Binding-site contacts:
Ligand atom N2 contacts residue ASN212 of chain 3.H at 2.9 Å (h-bond).
Ligand atom N2 contacts residue ILE211 of chain 3.H at 4.5 Å.
Ligand atom O6 contacts residue ASN212 of chain 3.H at 4.3 Å.
Ligand atom C1 contacts residue ASN212 of chain 3.H at 1.4 Å.
Ligand atom C1 contacts residue ILE211 of chain 3.H at 4.3 Å (hydrophobic).
Ligand atom C4 contacts residue ASN212 of chain 3.H at 4.2 Å.
Ligand atom C5 contacts residue ASN212 of chain 3.H at 3.7 Å.
Ligand atom C3 contacts residue ASN212 of chain 3.H at 3.8 Å.
Ligand atom O5 contacts residue ASN212 of chain 3.H at 2.4 Å (h-bond).
Ligand atom C2 contacts residue ASN212 of chain 3.H at 2.5 Å.
Ligand atom C7 contacts residue ASN212 of chain 3.H at 4.0 Å.

A protein and the small-molecule ligand that binds it are described below.
Small molecule (SMILES): CC(=O)N[C@@H]1[C@@H](O)[C@H](O)[C@@H](CO)O[C@H]1O

Sequence of chain 3.H:
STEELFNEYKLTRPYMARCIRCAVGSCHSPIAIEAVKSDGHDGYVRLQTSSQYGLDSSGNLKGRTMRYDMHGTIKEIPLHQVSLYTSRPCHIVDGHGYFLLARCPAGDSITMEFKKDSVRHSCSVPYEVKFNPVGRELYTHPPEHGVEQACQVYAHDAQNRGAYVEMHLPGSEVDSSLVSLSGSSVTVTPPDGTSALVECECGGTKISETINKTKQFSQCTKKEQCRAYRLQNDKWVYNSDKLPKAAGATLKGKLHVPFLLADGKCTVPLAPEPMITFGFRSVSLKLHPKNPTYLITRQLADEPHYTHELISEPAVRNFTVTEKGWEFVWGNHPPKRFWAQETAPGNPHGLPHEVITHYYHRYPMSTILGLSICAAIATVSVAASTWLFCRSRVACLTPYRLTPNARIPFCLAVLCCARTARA